Binding-site contacts:
Ligand atom C39 contacts residue GLN174 of chain 1.A at 3.5 Å.
Ligand atom N34 contacts residue ASP171 of chain 1.A at 2.9 Å (salt-bridge).
Ligand atom N34 contacts residue ALA172 of chain 1.A at 3.3 Å (h-bond).
Ligand atom C8 contacts residue TRP193 of chain 1.A at 3.4 Å (hydrophobic).
Ligand atom N33 contacts residue GLY194 of chain 1.A at 3.7 Å.
Ligand atom O37 contacts residue SER195 of chain 1.A at 3.6 Å.
Ligand atom C35 contacts residue GLY196 of chain 1.A at 3.3 Å.
Ligand atom C7 contacts residue TYR81 of chain 1.A at 3.5 Å (hydrophobic).
Ligand atom N1 contacts residue PHE154 of chain 1.A at 3.4 Å.
Ligand atom C31 contacts residue GLY196 of chain 1.A at 3.1 Å.
Ligand atom C30 contacts residue GLY194 of chain 1.A at 3.6 Å.
Ligand atom C8 contacts residue TYR81 of chain 1.A at 3.6 Å (hydrophobic).
Ligand atom C17 contacts residue GLY196 of chain 1.A at 3.5 Å.
Ligand atom C2 contacts residue PHE154 of chain 1.A at 3.5 Å (hydrophobic).
Ligand atom C30 contacts residue TRP193 of chain 1.A at 3.8 Å (hydrophobic).
Ligand atom C25 contacts residue GLY194 of chain 1.A at 3.7 Å.
Ligand atom C18 contacts residue GLY196 of chain 1.A at 3.5 Å.
Ligand atom C21 contacts residue GLN174 of chain 1.A at 3.4 Å.
Ligand atom C24 contacts residue GLN174 of chain 1.A at 3.7 Å.
Ligand atom C32 contacts residue ALA172 of chain 1.A at 3.2 Å (hydrophobic).
Ligand atom C6 contacts residue PHE154 of chain 1.A at 3.6 Å (hydrophobic).
Ligand atom C32 contacts residue ASP171 of chain 1.A at 3.7 Å.
Ligand atom C31 contacts residue CYS197 of chain 1.A at 3.7 Å (hydrophobic).
Ligand atom C7 contacts residue PHE154 of chain 1.A at 3.8 Å (hydrophobic).
Ligand atom C24 contacts residue SER177 of chain 1.A at 3.6 Å.
Ligand atom N9 contacts residue GLU79 of chain 1.A at 3.5 Å (salt-bridge).
Ligand atom N34 contacts residue GLY204 of chain 1.A at 3.4 Å.
Ligand atom C39 contacts residue CYS197 of chain 1.A at 3.5 Å (hydrophobic).
Ligand atom N33 contacts residue ASP171 of chain 1.A at 2.9 Å (salt-bridge).
Ligand atom C8 contacts residue PHE154 of chain 1.A at 3.6 Å (hydrophobic).
Ligand atom N33 contacts residue CYS197 of chain 1.A at 3.7 Å.
Ligand atom C31 contacts residue GLY194 of chain 1.A at 3.5 Å.
Ligand atom N33 contacts residue ALA172 of chain 1.A at 3.4 Å (h-bond).
Ligand atom C3 contacts residue TYR81 of chain 1.A at 3.5 Å (hydrophobic).
Ligand atom O37 contacts residue GLY196 of chain 1.A at 3.5 Å (h-bond).
Ligand atom N33 contacts residue GLY196 of chain 1.A at 2.8 Å (h-bond).
Ligand atom O36 contacts residue GLY196 of chain 1.A at 3.7 Å.
Ligand atom C38 contacts residue GLN174 of chain 1.A at 3.7 Å.
Ligand atom N9 contacts residue TYR81 of chain 1.A at 3.7 Å.
Ligand atom C13 contacts residue GLY196 of chain 1.A at 3.4 Å.

This protein binds this small molecule.
Small molecule (SMILES): [H]/N=C(/N)c1ccc2ccc(Cn3c(C(C)C)cc4c(C(=O)O)cc(OC5CCN(C(C)=N)CC5)cc43)cc2c1

Sequence of chain 1.A:
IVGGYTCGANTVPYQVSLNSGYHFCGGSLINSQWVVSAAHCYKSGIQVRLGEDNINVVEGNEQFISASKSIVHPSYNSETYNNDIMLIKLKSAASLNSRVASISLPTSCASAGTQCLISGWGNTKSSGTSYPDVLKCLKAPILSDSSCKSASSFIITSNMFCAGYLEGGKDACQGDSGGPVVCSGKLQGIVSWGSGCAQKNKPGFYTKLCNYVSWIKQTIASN